This protein binds this small molecule.
Small molecule (SMILES): O=c1ccn(-c2ccncc2)nc1-c1ccnn1-c1cccc(Br)c1

Binding-site contacts:
Ligand atom C8 contacts residue PHE283 of chain 1.B at 3.7 Å (hydrophobic).
Ligand atom C13 contacts residue PHE283 of chain 1.B at 3.6 Å (hydrophobic).
Ligand atom N3 contacts residue PHE250 of chain 1.B at 3.9 Å.
Ligand atom C1 contacts residue PHE283 of chain 1.B at 3.5 Å (hydrophobic).
Ligand atom C8 contacts residue TYR247 of chain 1.B at 4.0 Å (hydrophobic).
Ligand atom C24 contacts residue PHE250 of chain 1.B at 3.8 Å (hydrophobic).
Ligand atom C10 contacts residue MET267 of chain 1.B at 3.5 Å (hydrophobic).
Ligand atom BR20 contacts residue ASP228 of chain 1.B at 3.9 Å.
Ligand atom N4 contacts residue LEU229 of chain 1.B at 3.9 Å.
Ligand atom C11 contacts residue PHE283 of chain 1.B at 3.6 Å (hydrophobic).
Ligand atom N5 contacts residue PHE283 of chain 1.B at 3.3 Å.
Ligand atom C11 contacts residue VAL232 of chain 1.B at 3.9 Å (hydrophobic).
Ligand atom C7 contacts residue PHE283 of chain 1.B at 3.8 Å (hydrophobic).
Ligand atom C21 contacts residue PHE250 of chain 1.B at 3.7 Å (hydrophobic).
Ligand atom C18 contacts residue MET267 of chain 1.B at 3.6 Å (hydrophobic).
Ligand atom C19 contacts residue LEU189 of chain 1.B at 3.9 Å (hydrophobic).
Ligand atom C11 contacts residue ILE246 of chain 1.B at 3.8 Å (hydrophobic).
Ligand atom C2 contacts residue ILE246 of chain 1.B at 4.0 Å (hydrophobic).
Ligand atom C23 contacts residue LEU189 of chain 1.B at 3.7 Å (hydrophobic).
Ligand atom C24 contacts residue HIS79 of chain 1.B at 3.8 Å.
Ligand atom C10 contacts residue PHE283 of chain 1.B at 3.5 Å (hydrophobic).
Ligand atom C8 contacts residue GLN280 of chain 1.B at 3.4 Å.
Ligand atom O15 contacts residue GLN280 of chain 1.B at 2.8 Å (h-bond).
Ligand atom C8 contacts residue PHE250 of chain 1.B at 3.9 Å (hydrophobic).
Ligand atom N6 contacts residue ILE246 of chain 1.B at 4.0 Å.
Ligand atom C25 contacts residue HIS79 of chain 1.B at 3.8 Å.
Ligand atom C14 contacts residue LEU229 of chain 1.B at 3.9 Å (hydrophobic).
Ligand atom O15 contacts residue PHE283 of chain 1.B at 4.0 Å.
Ligand atom C13 contacts residue PHE250 of chain 1.B at 3.9 Å (hydrophobic).
Ligand atom N5 contacts residue PHE250 of chain 1.B at 3.7 Å.
Ligand atom N6 contacts residue TYR78 of chain 1.B at 3.7 Å.
Ligand atom C22 contacts residue MET267 of chain 1.B at 3.9 Å (hydrophobic).
Ligand atom C14 contacts residue ILE246 of chain 1.B at 3.8 Å (hydrophobic).
Ligand atom C7 contacts residue GLN280 of chain 1.B at 3.5 Å.
Ligand atom C21 contacts residue ILE246 of chain 1.B at 4.0 Å (hydrophobic).
Ligand atom C2 contacts residue PHE283 of chain 1.B at 3.8 Å (hydrophobic).
Ligand atom N3 contacts residue PHE283 of chain 1.B at 3.3 Å.
Ligand atom C12 contacts residue LEU229 of chain 1.B at 3.6 Å (hydrophobic).
Ligand atom N6 contacts residue LEU229 of chain 1.B at 3.6 Å.
Ligand atom C10 contacts residue PHE250 of chain 1.B at 3.8 Å (hydrophobic).

Sequence of chain 1.B:
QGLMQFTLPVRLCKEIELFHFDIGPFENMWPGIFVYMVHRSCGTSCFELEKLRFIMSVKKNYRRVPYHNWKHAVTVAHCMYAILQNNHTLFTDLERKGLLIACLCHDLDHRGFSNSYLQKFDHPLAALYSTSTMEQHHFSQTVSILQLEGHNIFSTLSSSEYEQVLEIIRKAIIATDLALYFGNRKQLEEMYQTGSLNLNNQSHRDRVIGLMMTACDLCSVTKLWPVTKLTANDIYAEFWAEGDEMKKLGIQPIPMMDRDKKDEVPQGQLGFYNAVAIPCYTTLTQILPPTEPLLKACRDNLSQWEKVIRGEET